Binding-site contacts:
Ligand atom P contacts residue SER10 of chain 1.A at 3.5 Å.
Ligand atom P contacts residue ARG298 of chain 1.A at 3.8 Å.
Ligand atom O3P contacts residue NDG1 of chain 1.G at 2.6 Å (h-bond).
Ligand atom O6 contacts residue NDG1 of chain 1.G at 3.8 Å.
Ligand atom O2P contacts residue GLY271 of chain 1.A at 3.9 Å.
Ligand atom O3P contacts residue ARG298 of chain 1.A at 2.9 Å (salt-bridge).
Ligand atom P contacts residue THR242 of chain 1.A at 3.7 Å.
Ligand atom P contacts residue NDG1 of chain 1.G at 3.6 Å.
Ligand atom O6 contacts residue ARG298 of chain 1.A at 3.9 Å.
Ligand atom C6 contacts residue NDG1 of chain 1.G at 4.5 Å.
Ligand atom O5 contacts residue GLY9 of chain 1.A at 4.1 Å.
Ligand atom O1 contacts residue GLY9 of chain 1.A at 4.3 Å.
Ligand atom O1P contacts residue GLY270 of chain 1.A at 4.2 Å.
Ligand atom C6 contacts residue ARG298 of chain 1.A at 3.3 Å.
Ligand atom O3P contacts residue GLY271 of chain 1.A at 2.8 Å (h-bond).
Ligand atom P contacts residue GLY270 of chain 1.A at 4.3 Å.
Ligand atom P contacts residue GLY271 of chain 1.A at 3.9 Å.
Ligand atom O3P contacts residue GLY270 of chain 1.A at 3.5 Å.
Ligand atom O2P contacts residue ARG298 of chain 1.A at 4.1 Å.
Ligand atom C1 contacts residue GLY9 of chain 1.A at 4.2 Å.
Ligand atom O6 contacts residue SER10 of chain 1.A at 3.7 Å.
Ligand atom O2P contacts residue THR242 of chain 1.A at 3.8 Å.
Ligand atom O2P contacts residue ASP287 of chain 1.A at 4.5 Å.
Ligand atom O2P contacts residue SER286 of chain 1.A at 4.3 Å.
Ligand atom O1P contacts residue SER10 of chain 1.A at 2.5 Å (h-bond).
Ligand atom O1P contacts residue NDG1 of chain 1.G at 3.9 Å.
Ligand atom O1P contacts residue THR242 of chain 1.A at 2.5 Å (h-bond).
Ligand atom O4 contacts residue ASP287 of chain 1.A at 4.1 Å.
Ligand atom O3P contacts residue SER10 of chain 1.A at 3.8 Å.

A protein and the small-molecule ligand that binds it are described below.
Small molecule (SMILES): O=P(O)(O)OC[C@H]1O[C@H](O)[C@@H](O)[C@@H](O)[C@@H]1O

Sequence of chain 1.A:
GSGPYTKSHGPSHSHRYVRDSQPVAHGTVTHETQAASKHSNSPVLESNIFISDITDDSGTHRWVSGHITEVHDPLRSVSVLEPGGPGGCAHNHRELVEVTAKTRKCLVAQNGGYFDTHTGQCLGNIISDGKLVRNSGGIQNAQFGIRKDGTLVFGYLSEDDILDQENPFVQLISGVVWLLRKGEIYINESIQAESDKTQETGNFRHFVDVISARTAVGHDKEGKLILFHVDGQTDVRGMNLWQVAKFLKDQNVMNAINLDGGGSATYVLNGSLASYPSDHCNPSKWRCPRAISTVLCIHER